Sequence of chain 2.C:
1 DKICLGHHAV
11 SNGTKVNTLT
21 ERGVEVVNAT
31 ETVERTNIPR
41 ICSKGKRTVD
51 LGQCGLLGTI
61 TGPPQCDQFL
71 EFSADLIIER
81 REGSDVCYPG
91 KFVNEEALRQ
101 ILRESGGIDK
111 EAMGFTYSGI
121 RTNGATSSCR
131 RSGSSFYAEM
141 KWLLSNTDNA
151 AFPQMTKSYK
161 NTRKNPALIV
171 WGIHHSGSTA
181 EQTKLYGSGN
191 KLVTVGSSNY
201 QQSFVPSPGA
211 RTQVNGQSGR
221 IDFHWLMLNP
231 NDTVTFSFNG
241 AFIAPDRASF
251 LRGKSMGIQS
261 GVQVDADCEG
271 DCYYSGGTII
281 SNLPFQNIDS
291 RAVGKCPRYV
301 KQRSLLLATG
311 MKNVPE

Binding-site contacts:
Ligand atom O1B contacts residue GLN217 of chain 2.C at 2.6 Å (h-bond).
Ligand atom C8 contacts residue TRP142 of chain 2.C at 4.0 Å (hydrophobic).
Ligand atom C9 contacts residue HIS174 of chain 2.C at 3.3 Å.
Ligand atom C9 contacts residue TRP142 of chain 2.C at 3.9 Å (hydrophobic).
Ligand atom C1 contacts residue GLN217 of chain 2.C at 3.2 Å.
Ligand atom O1A contacts residue GLN217 of chain 2.C at 3.6 Å (h-bond).
Ligand atom O1A contacts residue THR126 of chain 2.C at 3.3 Å (h-bond).
Ligand atom C10 contacts residue ALA125 of chain 2.C at 3.7 Å (hydrophobic).
Ligand atom C5 contacts residue GLY216 of chain 2.C at 4.0 Å.
Ligand atom O4 contacts residue ALA125 of chain 2.C at 3.8 Å.
Ligand atom O9 contacts residue HIS174 of chain 2.C at 3.2 Å (h-bond).
Ligand atom C4 contacts residue ALA125 of chain 2.C at 3.4 Å (hydrophobic).
Ligand atom C6 contacts residue GLY216 of chain 2.C at 3.9 Å.
Ligand atom C8 contacts residue TYR88 of chain 2.C at 4.0 Å (hydrophobic).
Ligand atom O8 contacts residue TYR88 of chain 2.C at 3.3 Å.
Ligand atom C9 contacts residue GLU181 of chain 2.C at 3.3 Å.
Ligand atom O10 contacts residue LEU185 of chain 2.C at 3.3 Å.
Ligand atom C11 contacts residue LEU144 of chain 2.C at 3.8 Å (hydrophobic).
Ligand atom O7 contacts residue GLU181 of chain 2.C at 4.1 Å.
Ligand atom C8 contacts residue GLU181 of chain 2.C at 3.8 Å.
Ligand atom C1 contacts residue SER127 of chain 2.C at 3.9 Å.
Ligand atom N5 contacts residue ALA125 of chain 2.C at 2.7 Å (h-bond).
Ligand atom O8 contacts residue GLN217 of chain 2.C at 3.0 Å (h-bond).
Ligand atom C9 contacts residue TYR88 of chain 2.C at 3.5 Å (hydrophobic).
Ligand atom O1A contacts residue SER127 of chain 2.C at 2.9 Å (h-bond).
Ligand atom O1B contacts residue THR126 of chain 2.C at 2.8 Å (h-bond).
Ligand atom N5 contacts residue TRP142 of chain 2.C at 3.9 Å.
Ligand atom C7 contacts residue TRP142 of chain 2.C at 3.7 Å (hydrophobic).
Ligand atom O9 contacts residue TYR88 of chain 2.C at 3.0 Å (h-bond).
Ligand atom C10 contacts residue TRP142 of chain 2.C at 4.0 Å (hydrophobic).
Ligand atom C11 contacts residue TRP142 of chain 2.C at 3.7 Å (hydrophobic).
Ligand atom O9 contacts residue GLU181 of chain 2.C at 2.7 Å (salt-bridge).
Ligand atom C8 contacts residue GLN217 of chain 2.C at 4.0 Å.
Ligand atom O7 contacts residue LEU185 of chain 2.C at 3.5 Å.
Ligand atom C9 contacts residue LEU185 of chain 2.C at 4.0 Å (hydrophobic).
Ligand atom O8 contacts residue TRP142 of chain 2.C at 3.8 Å.
Ligand atom C11 contacts residue ALA125 of chain 2.C at 3.7 Å (hydrophobic).
Ligand atom C1 contacts residue THR126 of chain 2.C at 3.4 Å.
Ligand atom C5 contacts residue ALA125 of chain 2.C at 3.5 Å (hydrophobic).
Ligand atom C11 contacts residue GLY124 of chain 2.C at 3.7 Å.

A protein and the small-molecule ligand that binds it are described below.
Small molecule (SMILES): CC(=O)N[C@H]1[C@H]([C@H](O)[C@H](O)CO)O[C@@](O[C@@H]2[C@@H](O)[C@H](O)O[C@H](CO)[C@@H]2O)(C(=O)O)C[C@@H]1O